This protein binds this small molecule.
Small molecule (SMILES): N[C@@H](CCC(=O)O)C(=O)O

Binding-site contacts:
Ligand atom OE1 contacts residue NAI1 of chain 1.H at 3.4 Å (h-bond).
Ligand atom N contacts residue NAI1 of chain 1.H at 3.1 Å.
Ligand atom C contacts residue ARG131 of chain 1.B at 4.2 Å.
Ligand atom C contacts residue NAI1 of chain 1.H at 3.0 Å.
Ligand atom CB contacts residue ARG131 of chain 1.B at 2.0 Å.
Ligand atom CA contacts residue ARG131 of chain 1.B at 3.5 Å.
Ligand atom O contacts residue NAI1 of chain 1.H at 3.0 Å (h-bond).
Ligand atom N contacts residue SER156 of chain 1.B at 3.8 Å.
Ligand atom CG contacts residue NAI1 of chain 1.H at 3.4 Å.
Ligand atom CD contacts residue NAI1 of chain 1.H at 4.3 Å.
Ligand atom N contacts residue ARG131 of chain 1.B at 3.9 Å.
Ligand atom CG contacts residue ARG131 of chain 1.B at 2.6 Å.
Ligand atom CB contacts residue NAI1 of chain 1.H at 2.6 Å.
Ligand atom OXT contacts residue ARG131 of chain 1.B at 4.3 Å.
Ligand atom CA contacts residue NAI1 of chain 1.H at 3.4 Å.
Ligand atom CD contacts residue ARG131 of chain 1.B at 3.9 Å.
Ligand atom OXT contacts residue NAI1 of chain 1.H at 2.1 Å.

Sequence of chain 1.B:
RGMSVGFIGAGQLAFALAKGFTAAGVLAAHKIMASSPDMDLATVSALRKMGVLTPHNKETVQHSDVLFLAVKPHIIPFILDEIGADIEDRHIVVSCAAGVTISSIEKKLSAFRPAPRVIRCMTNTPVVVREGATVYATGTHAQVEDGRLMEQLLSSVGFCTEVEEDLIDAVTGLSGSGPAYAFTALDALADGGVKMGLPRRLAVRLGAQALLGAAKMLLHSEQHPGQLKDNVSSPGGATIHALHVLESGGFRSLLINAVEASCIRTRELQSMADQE